The protein below binds the small molecule below.
Small molecule (SMILES): NC[C@H]1CN(c2c(-c3ccccc3)cnc3[nH]ncc23)CCO1

Sequence of chain 1.A:
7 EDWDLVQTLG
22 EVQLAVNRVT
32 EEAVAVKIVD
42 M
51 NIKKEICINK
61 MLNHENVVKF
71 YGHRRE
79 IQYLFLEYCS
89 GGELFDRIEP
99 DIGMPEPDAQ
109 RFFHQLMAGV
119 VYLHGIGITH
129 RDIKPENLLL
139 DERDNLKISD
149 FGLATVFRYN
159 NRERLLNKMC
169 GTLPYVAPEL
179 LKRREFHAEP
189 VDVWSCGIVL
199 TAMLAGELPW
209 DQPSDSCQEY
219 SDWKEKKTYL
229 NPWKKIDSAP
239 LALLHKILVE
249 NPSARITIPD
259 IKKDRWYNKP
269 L

Binding-site contacts:
Ligand atom CAH contacts residue LEU137 of chain 1.A at 3.8 Å (hydrophobic).
Ligand atom NAM contacts residue LEU137 of chain 1.A at 3.9 Å.
Ligand atom CAB contacts residue GLY90 of chain 1.A at 3.9 Å.
Ligand atom NAN contacts residue LEU137 of chain 1.A at 3.8 Å.
Ligand atom CAH contacts residue VAL23 of chain 1.A at 4.1 Å (hydrophobic).
Ligand atom CAE contacts residue LEU137 of chain 1.A at 4.1 Å (hydrophobic).
Ligand atom CAC contacts residue GLY90 of chain 1.A at 3.7 Å.
Ligand atom CAU contacts residue LEU137 of chain 1.A at 3.5 Å (hydrophobic).
Ligand atom CAD contacts residue LEU15 of chain 1.A at 4.0 Å (hydrophobic).
Ligand atom NAA contacts residue LEU137 of chain 1.A at 4.2 Å.
Ligand atom CAU contacts residue ALA36 of chain 1.A at 4.0 Å (hydrophobic).
Ligand atom NAA contacts residue GLU134 of chain 1.A at 3.5 Å (salt-bridge).
Ligand atom CAU contacts residue GLU85 of chain 1.A at 3.8 Å.
Ligand atom CAG contacts residue LEU137 of chain 1.A at 4.2 Å (hydrophobic).
Ligand atom NAN contacts residue CYS87 of chain 1.A at 2.9 Å (h-bond).
Ligand atom NAN contacts residue GLU85 of chain 1.A at 4.1 Å.
Ligand atom CAG contacts residue CYS87 of chain 1.A at 3.1 Å (hydrophobic).
Ligand atom CAF contacts residue CYS87 of chain 1.A at 4.2 Å (hydrophobic).
Ligand atom CAJ contacts residue VAL23 of chain 1.A at 4.0 Å (hydrophobic).
Ligand atom CAG contacts residue TYR86 of chain 1.A at 4.0 Å (hydrophobic).
Ligand atom NAO contacts residue LEU137 of chain 1.A at 3.8 Å.
Ligand atom NAM contacts residue GLU85 of chain 1.A at 3.8 Å.
Ligand atom CAC contacts residue GLU91 of chain 1.A at 3.9 Å.
Ligand atom CAQ contacts residue CYS87 of chain 1.A at 4.2 Å (hydrophobic).
Ligand atom CAT contacts residue LEU137 of chain 1.A at 3.5 Å (hydrophobic).
Ligand atom CAS contacts residue LEU137 of chain 1.A at 3.9 Å (hydrophobic).
Ligand atom CAE contacts residue GLU91 of chain 1.A at 4.2 Å.
Ligand atom NAA contacts residue GLU91 of chain 1.A at 2.2 Å (salt-bridge).
Ligand atom CAK contacts residue VAL23 of chain 1.A at 3.7 Å (hydrophobic).
Ligand atom CAF contacts residue LEU15 of chain 1.A at 3.7 Å (hydrophobic).
Ligand atom NAO contacts residue ALA36 of chain 1.A at 3.6 Å.
Ligand atom NAO contacts residue GLU85 of chain 1.A at 2.9 Å (salt-bridge).
Ligand atom NAN contacts residue TYR86 of chain 1.A at 3.9 Å.
Ligand atom CAE contacts residue GLY90 of chain 1.A at 4.0 Å.
Ligand atom CAI contacts residue GLU91 of chain 1.A at 3.5 Å.
Ligand atom CAR contacts residue LEU137 of chain 1.A at 4.2 Å (hydrophobic).
Ligand atom CAR contacts residue CYS87 of chain 1.A at 4.2 Å (hydrophobic).
Ligand atom CAU contacts residue CYS87 of chain 1.A at 4.0 Å (hydrophobic).
Ligand atom NAM contacts residue ALA36 of chain 1.A at 3.8 Å.
Ligand atom OAP contacts residue GLY16 of chain 1.A at 3.9 Å.